Binding-site contacts:
Ligand atom N2 contacts residue LEU108 of chain 22.E at 2.7 Å (h-bond).
Ligand atom C5 contacts residue ASN44 of chain 22.E at 3.7 Å.
Ligand atom O5 contacts residue ASN44 of chain 22.E at 2.4 Å (h-bond).
Ligand atom N2 contacts residue ASN44 of chain 22.E at 2.9 Å (h-bond).
Ligand atom O7 contacts residue LEU108 of chain 22.E at 3.7 Å.
Ligand atom O6 contacts residue GLU55 of chain 1.E at 3.7 Å.
Ligand atom O7 contacts residue THR146 of chain 22.E at 3.3 Å.
Ligand atom C6 contacts residue GLU55 of chain 1.E at 3.5 Å.
Ligand atom C3 contacts residue ASN44 of chain 22.E at 3.8 Å.
Ligand atom C4 contacts residue ASN44 of chain 22.E at 4.3 Å.
Ligand atom C8 contacts residue THR146 of chain 22.E at 4.1 Å.
Ligand atom C7 contacts residue ASN44 of chain 22.E at 3.4 Å.
Ligand atom C6 contacts residue ARG110 of chain 22.E at 3.5 Å.
Ligand atom C3 contacts residue LEU108 of chain 22.E at 3.5 Å (hydrophobic).
Ligand atom C8 contacts residue ILE109 of chain 22.E at 3.8 Å (hydrophobic).
Ligand atom C8 contacts residue VAL62 of chain 22.E at 3.8 Å (hydrophobic).
Ligand atom C7 contacts residue LEU108 of chain 22.E at 3.6 Å (hydrophobic).
Ligand atom O6 contacts residue ARG110 of chain 22.E at 2.9 Å (salt-bridge).
Ligand atom C2 contacts residue ASN44 of chain 22.E at 2.5 Å.
Ligand atom C7 contacts residue THR146 of chain 22.E at 4.2 Å.
Ligand atom N2 contacts residue ILE109 of chain 22.E at 4.5 Å.
Ligand atom C8 contacts residue ASN44 of chain 22.E at 4.5 Å.
Ligand atom O6 contacts residue VAL45 of chain 22.E at 3.9 Å.
Ligand atom C5 contacts residue ARG110 of chain 22.E at 4.4 Å.
Ligand atom O7 contacts residue ASN44 of chain 22.E at 3.7 Å.
Ligand atom C1 contacts residue ASN44 of chain 22.E at 1.4 Å.
Ligand atom C1 contacts residue LEU108 of chain 22.E at 3.9 Å (hydrophobic).
Ligand atom O3 contacts residue LEU108 of chain 22.E at 4.0 Å.
Ligand atom C8 contacts residue LEU108 of chain 22.E at 3.7 Å (hydrophobic).
Ligand atom C2 contacts residue LEU108 of chain 22.E at 3.5 Å (hydrophobic).

Sequence of chain 1.E:
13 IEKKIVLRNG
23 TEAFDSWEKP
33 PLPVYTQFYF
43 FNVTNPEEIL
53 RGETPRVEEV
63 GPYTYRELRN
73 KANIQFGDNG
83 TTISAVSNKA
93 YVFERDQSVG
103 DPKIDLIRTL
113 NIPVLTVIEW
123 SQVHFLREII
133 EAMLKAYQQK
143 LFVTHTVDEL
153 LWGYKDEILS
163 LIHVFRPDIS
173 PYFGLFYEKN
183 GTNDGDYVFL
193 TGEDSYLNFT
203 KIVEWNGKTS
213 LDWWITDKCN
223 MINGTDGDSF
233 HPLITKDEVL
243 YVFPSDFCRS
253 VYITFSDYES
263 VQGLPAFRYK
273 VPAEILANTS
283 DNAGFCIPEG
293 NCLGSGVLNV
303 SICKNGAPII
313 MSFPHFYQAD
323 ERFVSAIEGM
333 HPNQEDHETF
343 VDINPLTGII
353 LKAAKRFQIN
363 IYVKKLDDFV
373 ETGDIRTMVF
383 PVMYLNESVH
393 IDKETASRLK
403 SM

Sequence of chain 22.E:
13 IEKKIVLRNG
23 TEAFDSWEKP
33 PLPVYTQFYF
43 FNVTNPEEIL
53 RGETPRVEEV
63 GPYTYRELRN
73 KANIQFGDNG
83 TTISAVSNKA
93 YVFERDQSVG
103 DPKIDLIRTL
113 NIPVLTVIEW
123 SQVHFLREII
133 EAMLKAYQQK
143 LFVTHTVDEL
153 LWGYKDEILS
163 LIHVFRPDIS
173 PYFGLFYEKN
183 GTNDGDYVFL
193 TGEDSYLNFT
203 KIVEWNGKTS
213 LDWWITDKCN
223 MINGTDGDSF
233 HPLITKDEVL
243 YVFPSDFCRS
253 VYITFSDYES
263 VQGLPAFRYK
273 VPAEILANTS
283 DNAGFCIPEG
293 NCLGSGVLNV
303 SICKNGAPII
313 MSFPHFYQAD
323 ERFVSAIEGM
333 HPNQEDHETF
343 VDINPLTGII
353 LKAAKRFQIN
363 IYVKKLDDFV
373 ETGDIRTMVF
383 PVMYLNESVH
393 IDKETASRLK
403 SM

A protein and the small-molecule ligand that binds it are described below.
Small molecule (SMILES): CC(=O)N[C@H]1[C@H](O[C@H]2[C@H](O)[C@@H](NC(C)=O)CO[C@@H]2CO)O[C@H](CO)[C@@H](O[C@@H]2O[C@H](CO)[C@@H](O)[C@H](O[C@H]3O[C@H](CO)[C@@H](O)[C@H](O)[C@@H]3O)[C@@H]2O)[C@@H]1O